Binding-site contacts:
Ligand atom CAE contacts residue LEU119 of chain 1.E at 4.0 Å (hydrophobic).
Ligand atom CAW contacts residue LEU109 of chain 1.E at 3.9 Å (hydrophobic).
Ligand atom CAE contacts residue ARG111 of chain 1.E at 3.3 Å.
Ligand atom CAD contacts residue GLY152 of chain 1.D at 4.0 Å.
Ligand atom CAD contacts residue PHE199 of chain 1.D at 4.0 Å (hydrophobic).
Ligand atom CAX contacts residue PHE151 of chain 1.D at 3.3 Å (hydrophobic).
Ligand atom CAW contacts residue PHE151 of chain 1.D at 3.9 Å (hydrophobic).
Ligand atom CAD contacts residue THR196 of chain 1.D at 4.0 Å.
Ligand atom CAB contacts residue PHE199 of chain 1.D at 3.9 Å (hydrophobic).
Ligand atom OAJ contacts residue THR196 of chain 1.D at 4.0 Å.
Ligand atom CAP contacts residue TYR194 of chain 1.D at 3.8 Å (hydrophobic).
Ligand atom CAB contacts residue LEU109 of chain 1.E at 3.8 Å (hydrophobic).
Ligand atom CAR contacts residue TYR194 of chain 1.D at 4.2 Å (hydrophobic).
Ligand atom CAI contacts residue ARG57 of chain 1.E at 3.5 Å.
Ligand atom CAQ contacts residue PHE55 of chain 1.E at 3.6 Å (hydrophobic).
Ligand atom CAU contacts residue TYR194 of chain 1.D at 3.5 Å (hydrophobic).
Ligand atom CAS contacts residue PHE91 of chain 1.D at 4.1 Å (hydrophobic).
Ligand atom CAA contacts residue THR196 of chain 1.D at 4.0 Å.
Ligand atom CAA contacts residue LEU109 of chain 1.E at 4.2 Å (hydrophobic).
Ligand atom CAD contacts residue ARG111 of chain 1.E at 3.5 Å.
Ligand atom CAQ contacts residue TYR194 of chain 1.D at 4.0 Å (hydrophobic).
Ligand atom CAT contacts residue TYR194 of chain 1.D at 3.9 Å (hydrophobic).
Ligand atom OAJ contacts residue LEU119 of chain 1.E at 3.8 Å.
Ligand atom CAV contacts residue PHE199 of chain 1.D at 3.6 Å (hydrophobic).
Ligand atom CAF contacts residue LEU109 of chain 1.E at 4.2 Å (hydrophobic).
Ligand atom CAX contacts residue GLY152 of chain 1.D at 3.5 Å.
Ligand atom CAP contacts residue PHE55 of chain 1.E at 4.1 Å (hydrophobic).
Ligand atom CAF contacts residue THR196 of chain 1.D at 3.8 Å.
Ligand atom CAL contacts residue ARG57 of chain 1.E at 3.3 Å.
Ligand atom OAO contacts residue PHE55 of chain 1.E at 4.1 Å.
Ligand atom CAD contacts residue LEU109 of chain 1.E at 3.5 Å (hydrophobic).
Ligand atom CAC contacts residue PHE199 of chain 1.D at 3.4 Å (hydrophobic).
Ligand atom OAJ contacts residue ARG57 of chain 1.E at 2.7 Å (salt-bridge).
Ligand atom CAU contacts residue PHE199 of chain 1.D at 3.6 Å (hydrophobic).
Ligand atom CAF contacts residue LEU119 of chain 1.E at 3.4 Å (hydrophobic).
Ligand atom CAE contacts residue LEU109 of chain 1.E at 3.9 Å (hydrophobic).
Ligand atom CAC contacts residue GLY152 of chain 1.D at 3.6 Å.
Ligand atom CAE contacts residue THR196 of chain 1.D at 3.6 Å.
Ligand atom CAC contacts residue LEU109 of chain 1.E at 3.4 Å (hydrophobic).
Ligand atom CAP contacts residue PHE36 of chain 1.E at 3.8 Å (hydrophobic).

Sequence of chain 1.D:
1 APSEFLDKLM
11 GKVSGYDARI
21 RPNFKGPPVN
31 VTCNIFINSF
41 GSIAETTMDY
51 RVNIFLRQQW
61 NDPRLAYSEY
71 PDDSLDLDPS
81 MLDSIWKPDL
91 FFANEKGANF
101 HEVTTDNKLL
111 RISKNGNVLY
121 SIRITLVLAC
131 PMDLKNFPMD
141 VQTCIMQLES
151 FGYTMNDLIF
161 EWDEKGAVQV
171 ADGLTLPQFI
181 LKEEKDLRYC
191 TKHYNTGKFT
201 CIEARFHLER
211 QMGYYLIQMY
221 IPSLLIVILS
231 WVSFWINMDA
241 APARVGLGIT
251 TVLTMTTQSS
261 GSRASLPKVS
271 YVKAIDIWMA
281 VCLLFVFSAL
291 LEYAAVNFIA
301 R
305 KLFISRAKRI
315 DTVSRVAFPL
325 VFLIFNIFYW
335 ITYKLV

Sequence of chain 1.E:
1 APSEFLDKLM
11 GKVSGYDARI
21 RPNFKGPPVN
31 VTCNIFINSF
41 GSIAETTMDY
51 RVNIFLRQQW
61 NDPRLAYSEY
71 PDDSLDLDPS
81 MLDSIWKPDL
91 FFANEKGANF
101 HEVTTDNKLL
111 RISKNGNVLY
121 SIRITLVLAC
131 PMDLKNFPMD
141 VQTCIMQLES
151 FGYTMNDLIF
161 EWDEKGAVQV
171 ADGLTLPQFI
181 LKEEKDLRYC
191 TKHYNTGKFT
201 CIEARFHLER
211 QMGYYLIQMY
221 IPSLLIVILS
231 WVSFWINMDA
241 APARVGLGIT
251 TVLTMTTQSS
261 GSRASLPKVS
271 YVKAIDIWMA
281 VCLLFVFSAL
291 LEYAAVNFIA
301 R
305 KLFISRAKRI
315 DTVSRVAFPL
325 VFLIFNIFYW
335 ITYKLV

A protein and the small-molecule ligand that binds it are described below.
Small molecule (SMILES): O=C1C[C@@H]2OCC=C3CN4CC[C@]56c7ccccc7N1[C@H]5[C@H]2[C@H]3C[C@H]46